Binding-site contacts:
Ligand atom O7 contacts residue ASN112 of chain 1.B at 3.8 Å.
Ligand atom O5 contacts residue ASN112 of chain 1.B at 2.5 Å (h-bond).
Ligand atom C3 contacts residue ASN112 of chain 1.B at 4.0 Å.
Ligand atom C3 contacts residue ARG109 of chain 1.B at 4.5 Å.
Ligand atom C7 contacts residue ASN112 of chain 1.B at 3.6 Å.
Ligand atom C5 contacts residue ASN112 of chain 1.B at 3.8 Å.
Ligand atom N2 contacts residue ASN112 of chain 1.B at 3.0 Å (h-bond).
Ligand atom C2 contacts residue ASN112 of chain 1.B at 2.6 Å.
Ligand atom C8 contacts residue PRO111 of chain 1.B at 4.3 Å (hydrophobic).
Ligand atom C7 contacts residue ARG109 of chain 1.B at 4.1 Å.
Ligand atom C8 contacts residue ILE110 of chain 1.B at 3.3 Å (hydrophobic).
Ligand atom C8 contacts residue ASN112 of chain 1.B at 4.1 Å.
Ligand atom C8 contacts residue ARG109 of chain 1.B at 3.3 Å.
Ligand atom C1 contacts residue ASN112 of chain 1.B at 1.6 Å.
Ligand atom C4 contacts residue ASN112 of chain 1.B at 4.4 Å.
Ligand atom N2 contacts residue ARG109 of chain 1.B at 3.6 Å (salt-bridge).

A protein and the small-molecule ligand that binds it are described below.
Small molecule (SMILES): CC(=O)N[C@@H]1[C@@H](O)[C@H](O)[C@@H](CO)O[C@H]1O

Sequence of chain 1.B:
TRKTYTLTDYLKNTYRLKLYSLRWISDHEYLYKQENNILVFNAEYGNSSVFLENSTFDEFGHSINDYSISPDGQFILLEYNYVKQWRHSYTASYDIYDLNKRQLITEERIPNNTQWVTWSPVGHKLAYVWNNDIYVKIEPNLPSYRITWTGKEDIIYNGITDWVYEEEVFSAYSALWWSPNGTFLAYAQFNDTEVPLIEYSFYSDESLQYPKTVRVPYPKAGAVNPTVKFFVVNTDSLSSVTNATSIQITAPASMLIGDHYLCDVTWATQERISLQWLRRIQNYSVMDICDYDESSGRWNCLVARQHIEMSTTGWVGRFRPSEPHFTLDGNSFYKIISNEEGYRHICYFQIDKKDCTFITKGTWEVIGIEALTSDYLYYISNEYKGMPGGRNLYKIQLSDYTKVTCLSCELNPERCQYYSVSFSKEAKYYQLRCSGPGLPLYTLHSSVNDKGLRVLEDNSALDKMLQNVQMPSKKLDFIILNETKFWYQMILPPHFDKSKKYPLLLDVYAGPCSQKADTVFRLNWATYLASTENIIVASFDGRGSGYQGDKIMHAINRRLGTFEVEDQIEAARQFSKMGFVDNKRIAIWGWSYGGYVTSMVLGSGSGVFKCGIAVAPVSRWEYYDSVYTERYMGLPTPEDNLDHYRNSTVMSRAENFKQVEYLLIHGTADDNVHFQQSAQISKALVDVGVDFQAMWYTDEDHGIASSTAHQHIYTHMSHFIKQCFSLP